This small molecule binds to this protein.
Small molecule (SMILES): CC(=O)N[C@H]1[C@H](O[C@H]2[C@H](O)[C@@H](NC(C)=O)CO[C@@H]2CO)O[C@H](CO)[C@@H](O[C@@H]2O[C@H](CO[C@H]3O[C@H](CO)[C@@H](O)[C@H](O)[C@@H]3O)[C@@H](O)[C@H](O[C@H]3O[C@H](CO)[C@@H](O)[C@H](O)[C@@H]3O[C@@H]3O[C@H](CO)[C@@H](O)[C@H](O)[C@H]3NC(C)=O)[C@@H]2O)[C@@H]1O

Binding-site contacts:
Ligand atom C6 contacts residue ARG375 of chain 1.E at 3.9 Å.
Ligand atom C8 contacts residue TYR58 of chain 1.E at 3.6 Å (hydrophobic).
Ligand atom N2 contacts residue GLN56 of chain 1.E at 3.0 Å (h-bond).
Ligand atom C5 contacts residue ASP355 of chain 1.E at 3.9 Å.
Ligand atom C1 contacts residue ARG375 of chain 1.E at 3.5 Å.
Ligand atom C8 contacts residue SER407 of chain 1.E at 3.5 Å.
Ligand atom O4 contacts residue TYR58 of chain 1.E at 3.8 Å.
Ligand atom O7 contacts residue TYR58 of chain 1.E at 3.3 Å (h-bond).
Ligand atom C1 contacts residue GLN56 of chain 1.E at 3.6 Å.
Ligand atom C6 contacts residue ASP355 of chain 1.E at 3.3 Å.
Ligand atom O6 contacts residue GLU354 of chain 1.E at 4.1 Å.
Ligand atom C7 contacts residue ASN405 of chain 1.E at 3.3 Å.
Ligand atom O6 contacts residue ARG375 of chain 1.E at 3.0 Å (salt-bridge).
Ligand atom C1 contacts residue TYR58 of chain 1.E at 4.1 Å (hydrophobic).
Ligand atom C2 contacts residue ASN405 of chain 1.E at 2.4 Å.
Ligand atom O7 contacts residue ASN405 of chain 1.E at 3.1 Å (h-bond).
Ligand atom C5 contacts residue ASN405 of chain 1.E at 3.6 Å.
Ligand atom C7 contacts residue TYR58 of chain 1.E at 3.9 Å (hydrophobic).
Ligand atom C2 contacts residue GLN56 of chain 1.E at 3.7 Å.
Ligand atom O6 contacts residue ASP355 of chain 1.E at 2.5 Å (salt-bridge).
Ligand atom C3 contacts residue ASN405 of chain 1.E at 3.8 Å.
Ligand atom C7 contacts residue SER407 of chain 1.E at 3.8 Å.
Ligand atom O5 contacts residue ASN405 of chain 1.E at 2.3 Å (h-bond).
Ligand atom C1 contacts residue ASN405 of chain 1.E at 1.4 Å.
Ligand atom C6 contacts residue TYR403 of chain 1.E at 3.7 Å (hydrophobic).
Ligand atom O5 contacts residue ARG375 of chain 1.E at 2.8 Å (salt-bridge).
Ligand atom O7 contacts residue SER407 of chain 1.E at 3.8 Å.
Ligand atom C8 contacts residue GLN56 of chain 1.E at 3.6 Å.
Ligand atom C3 contacts residue GLN56 of chain 1.E at 3.6 Å.
Ligand atom C7 contacts residue GLN56 of chain 1.E at 3.5 Å.
Ligand atom C4 contacts residue TYR58 of chain 1.E at 3.9 Å (hydrophobic).
Ligand atom N2 contacts residue ASN405 of chain 1.E at 2.9 Å (h-bond).
Ligand atom O4 contacts residue GLU78 of chain 1.E at 3.8 Å.
Ligand atom C5 contacts residue ARG375 of chain 1.E at 3.9 Å.
Ligand atom C5 contacts residue TYR58 of chain 1.E at 3.6 Å (hydrophobic).
Ligand atom C8 contacts residue TYR403 of chain 1.E at 3.6 Å (hydrophobic).
Ligand atom C3 contacts residue TYR58 of chain 1.E at 3.7 Å (hydrophobic).
Ligand atom C2 contacts residue ARG375 of chain 1.E at 4.0 Å.
Ligand atom C3 contacts residue ASP355 of chain 1.E at 3.9 Å.
Ligand atom C8 contacts residue GLU78 of chain 1.E at 3.3 Å.

Sequence of chain 1.E:
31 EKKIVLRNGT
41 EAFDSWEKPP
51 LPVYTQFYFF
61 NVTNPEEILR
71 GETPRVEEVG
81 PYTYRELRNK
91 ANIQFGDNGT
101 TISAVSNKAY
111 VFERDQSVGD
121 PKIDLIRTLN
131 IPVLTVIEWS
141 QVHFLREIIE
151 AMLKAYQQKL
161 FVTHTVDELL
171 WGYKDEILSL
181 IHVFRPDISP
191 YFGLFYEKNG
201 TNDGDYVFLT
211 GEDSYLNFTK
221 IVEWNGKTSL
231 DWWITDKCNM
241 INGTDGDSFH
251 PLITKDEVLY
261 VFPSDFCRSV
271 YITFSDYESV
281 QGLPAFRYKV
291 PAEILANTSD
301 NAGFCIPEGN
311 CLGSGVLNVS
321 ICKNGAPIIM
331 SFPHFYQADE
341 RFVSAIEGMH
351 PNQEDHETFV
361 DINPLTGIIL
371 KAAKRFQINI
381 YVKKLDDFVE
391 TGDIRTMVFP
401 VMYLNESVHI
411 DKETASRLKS